Sequence of chain 1.B:
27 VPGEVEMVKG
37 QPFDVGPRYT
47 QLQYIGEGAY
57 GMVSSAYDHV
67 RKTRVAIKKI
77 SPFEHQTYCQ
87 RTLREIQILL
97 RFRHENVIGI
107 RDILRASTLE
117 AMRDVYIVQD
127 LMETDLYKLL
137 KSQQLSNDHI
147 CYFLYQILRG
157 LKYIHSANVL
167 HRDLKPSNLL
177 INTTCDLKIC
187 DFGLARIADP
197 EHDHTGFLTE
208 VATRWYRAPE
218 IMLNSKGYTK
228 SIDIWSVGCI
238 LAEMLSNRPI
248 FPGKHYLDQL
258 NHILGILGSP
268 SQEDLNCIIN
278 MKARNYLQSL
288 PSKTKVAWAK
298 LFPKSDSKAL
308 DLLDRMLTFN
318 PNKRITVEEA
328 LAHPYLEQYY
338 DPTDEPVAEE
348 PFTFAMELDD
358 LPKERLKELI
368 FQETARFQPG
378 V

The protein below binds the small molecule below.
Small molecule (SMILES): Nc1ncnc2c1c(I)cn2[C@@H]1O[C@H](CO)[C@@H](O)[C@H]1O

Binding-site contacts:
Ligand atom N1 contacts residue LEU176 of chain 1.B at 4.0 Å.
Ligand atom C6 contacts residue MET128 of chain 1.B at 3.9 Å (hydrophobic).
Ligand atom O5' contacts residue GLU53 of chain 1.B at 3.9 Å.
Ligand atom O2' contacts residue ASP131 of chain 1.B at 2.9 Å (salt-bridge).
Ligand atom IAE contacts residue NA1 of chain 1.G at 2.9 Å.
Ligand atom N9 contacts residue VAL59 of chain 1.B at 3.8 Å.
Ligand atom O4' contacts residue ILE51 of chain 1.B at 4.0 Å.
Ligand atom C5' contacts residue ASP187 of chain 1.B at 3.9 Å.
Ligand atom O5' contacts residue GLY54 of chain 1.B at 4.0 Å.
Ligand atom O3' contacts residue SER173 of chain 1.B at 3.0 Å (h-bond).
Ligand atom C1' contacts residue ILE51 of chain 1.B at 3.6 Å (hydrophobic).
Ligand atom N6 contacts residue LEU176 of chain 1.B at 3.6 Å.
Ligand atom O4' contacts residue VAL59 of chain 1.B at 3.1 Å.
Ligand atom N1 contacts residue LEU127 of chain 1.B at 3.9 Å.
Ligand atom C3' contacts residue SER173 of chain 1.B at 3.6 Å.
Ligand atom C6 contacts residue ALA72 of chain 1.B at 3.5 Å (hydrophobic).
Ligand atom C6 contacts residue ASP126 of chain 1.B at 3.7 Å.
Ligand atom O4' contacts residue GLY52 of chain 1.B at 4.0 Å.
Ligand atom C6 contacts residue LEU176 of chain 1.B at 3.5 Å (hydrophobic).
Ligand atom C8 contacts residue VAL59 of chain 1.B at 3.7 Å (hydrophobic).
Ligand atom C4' contacts residue VAL59 of chain 1.B at 3.7 Å (hydrophobic).
Ligand atom N6 contacts residue MET128 of chain 1.B at 4.0 Å.
Ligand atom C5 contacts residue LEU176 of chain 1.B at 3.6 Å (hydrophobic).
Ligand atom C2 contacts residue LEU127 of chain 1.B at 4.0 Å (hydrophobic).
Ligand atom N1 contacts residue ALA72 of chain 1.B at 3.8 Å.
Ligand atom C7 contacts residue NA1 of chain 1.G at 3.6 Å.
Ligand atom IAE contacts residue GLN125 of chain 1.B at 3.2 Å.
Ligand atom N1 contacts residue MET128 of chain 1.B at 2.9 Å (h-bond).
Ligand atom C5' contacts residue VAL59 of chain 1.B at 3.2 Å (hydrophobic).
Ligand atom N1 contacts residue ASP126 of chain 1.B at 3.9 Å.
Ligand atom O5' contacts residue ASP187 of chain 1.B at 3.2 Å (salt-bridge).
Ligand atom O3' contacts residue ASP131 of chain 1.B at 3.9 Å.
Ligand atom N6 contacts residue ALA72 of chain 1.B at 3.3 Å.
Ligand atom C2 contacts residue MET128 of chain 1.B at 3.0 Å (hydrophobic).
Ligand atom N6 contacts residue ASP126 of chain 1.B at 2.6 Å (salt-bridge).
Ligand atom O2' contacts residue LYS134 of chain 1.B at 3.3 Å (salt-bridge).
Ligand atom C8 contacts residue NA1 of chain 1.G at 3.6 Å.
Ligand atom N3 contacts residue ILE51 of chain 1.B at 3.4 Å.
Ligand atom C2' contacts residue ASP131 of chain 1.B at 3.8 Å.
Ligand atom C2' contacts residue SER173 of chain 1.B at 4.0 Å.